Sequence of chain 2.O:
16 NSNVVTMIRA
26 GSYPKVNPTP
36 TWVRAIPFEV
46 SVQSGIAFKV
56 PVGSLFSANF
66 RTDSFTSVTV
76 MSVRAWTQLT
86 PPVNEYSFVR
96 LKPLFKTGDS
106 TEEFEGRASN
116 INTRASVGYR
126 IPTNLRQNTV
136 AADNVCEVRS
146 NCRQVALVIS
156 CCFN

A protein and the small-molecule ligand that binds it are described below.
Small molecule (SMILES): CO[P](=O)(O)O[C@H]1[C@@H](O)[C@H](n2ccc(=O)[nH]c2=O)O[C@@H]1COP(=O)(O)O

Sequence of chain 2.A:
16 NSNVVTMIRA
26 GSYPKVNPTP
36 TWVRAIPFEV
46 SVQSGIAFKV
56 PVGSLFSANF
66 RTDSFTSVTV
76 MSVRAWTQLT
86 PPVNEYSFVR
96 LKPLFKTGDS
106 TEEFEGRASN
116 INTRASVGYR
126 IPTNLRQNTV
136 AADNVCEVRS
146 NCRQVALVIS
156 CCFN

Binding-site contacts:
Ligand atom C3' contacts residue ARG125 of chain 2.O at 3.3 Å.
Ligand atom C5 contacts residue THR21 of chain 2.A at 4.0 Å.
Ligand atom C5' contacts residue ARG125 of chain 2.O at 4.2 Å.
Ligand atom N3 contacts residue ASN16 of chain 2.A at 3.7 Å.
Ligand atom C4 contacts residue SER17 of chain 2.A at 4.0 Å.
Ligand atom C4 contacts residue ARG125 of chain 2.O at 3.6 Å.
Ligand atom C2 contacts residue ARG125 of chain 2.O at 4.0 Å.
Ligand atom C4 contacts residue THR21 of chain 2.A at 4.3 Å.
Ligand atom O2 contacts residue ASN16 of chain 2.A at 3.4 Å (h-bond).
Ligand atom OP2 contacts residue ILE23 of chain 2.A at 4.4 Å.
Ligand atom N1 contacts residue ARG125 of chain 2.O at 3.9 Å.
Ligand atom C5' contacts residue ARG131 of chain 2.O at 3.4 Å.
Ligand atom O4 contacts residue SER17 of chain 2.A at 3.2 Å.
Ligand atom C2' contacts residue ARG125 of chain 2.O at 3.8 Å.
Ligand atom N3 contacts residue SER17 of chain 2.A at 4.1 Å.
Ligand atom P contacts residue ARG131 of chain 2.O at 3.6 Å.
Ligand atom OP1 contacts residue ILE23 of chain 2.A at 3.6 Å.
Ligand atom O4 contacts residue THR21 of chain 2.A at 3.9 Å.
Ligand atom C2 contacts residue ASN16 of chain 2.A at 3.9 Å.
Ligand atom P contacts residue ARG125 of chain 2.O at 3.6 Å.
Ligand atom C5 contacts residue ARG125 of chain 2.O at 3.7 Å.
Ligand atom C1' contacts residue ARG125 of chain 2.O at 4.4 Å.
Ligand atom OP3 contacts residue ILE23 of chain 2.A at 3.4 Å.
Ligand atom O5' contacts residue ARG131 of chain 2.O at 2.8 Å (salt-bridge).
Ligand atom OP2 contacts residue ARG131 of chain 2.O at 4.0 Å.
Ligand atom OP3 contacts residue SER77 of chain 2.O at 4.0 Å.
Ligand atom O5' contacts residue ARG125 of chain 2.O at 3.1 Å (salt-bridge).
Ligand atom OP1 contacts residue ARG131 of chain 2.O at 3.5 Å (salt-bridge).
Ligand atom C4' contacts residue ARG125 of chain 2.O at 4.2 Å.
Ligand atom O2 contacts residue ARG125 of chain 2.O at 4.4 Å.
Ligand atom C5' contacts residue MET76 of chain 2.O at 4.5 Å (hydrophobic).
Ligand atom O4 contacts residue ARG125 of chain 2.O at 4.0 Å.
Ligand atom OP1 contacts residue ARG125 of chain 2.O at 2.4 Å (salt-bridge).
Ligand atom OP3 contacts residue ARG125 of chain 2.O at 3.2 Å.
Ligand atom OP2 contacts residue SER77 of chain 2.O at 4.0 Å.
Ligand atom N3 contacts residue ARG125 of chain 2.O at 3.7 Å.
Ligand atom P contacts residue ILE23 of chain 2.A at 4.0 Å.
Ligand atom O3' contacts residue ARG125 of chain 2.O at 3.9 Å.
Ligand atom C6 contacts residue ARG125 of chain 2.O at 3.6 Å.